A protein and the small-molecule ligand that binds it are described below.
Small molecule (SMILES): CC(=O)N[C@@H]1[C@@H](O)[C@H](O)[C@@H](CO)O[C@H]1O

Binding-site contacts:
Ligand atom O5 contacts residue ASN86 of chain 1.A at 2.4 Å (h-bond).
Ligand atom C3 contacts residue ASN86 of chain 1.A at 3.8 Å.
Ligand atom O7 contacts residue ASN86 of chain 1.A at 4.1 Å.
Ligand atom C7 contacts residue TYR84 of chain 1.A at 4.0 Å (hydrophobic).
Ligand atom N2 contacts residue ASN86 of chain 1.A at 2.9 Å (h-bond).
Ligand atom C8 contacts residue TYR84 of chain 1.A at 3.5 Å (hydrophobic).
Ligand atom C8 contacts residue TYR85 of chain 1.A at 4.0 Å (hydrophobic).
Ligand atom C2 contacts residue ASN86 of chain 1.A at 2.5 Å.
Ligand atom C1 contacts residue ASN86 of chain 1.A at 1.4 Å.
Ligand atom C7 contacts residue ASN86 of chain 1.A at 3.7 Å.
Ligand atom C5 contacts residue ASN86 of chain 1.A at 3.7 Å.
Ligand atom C4 contacts residue ASN86 of chain 1.A at 4.3 Å.
Ligand atom C8 contacts residue VAL139 of chain 1.A at 3.9 Å (hydrophobic).
Ligand atom N2 contacts residue TYR84 of chain 1.A at 3.5 Å (h-bond).

Sequence of chain 1.A:
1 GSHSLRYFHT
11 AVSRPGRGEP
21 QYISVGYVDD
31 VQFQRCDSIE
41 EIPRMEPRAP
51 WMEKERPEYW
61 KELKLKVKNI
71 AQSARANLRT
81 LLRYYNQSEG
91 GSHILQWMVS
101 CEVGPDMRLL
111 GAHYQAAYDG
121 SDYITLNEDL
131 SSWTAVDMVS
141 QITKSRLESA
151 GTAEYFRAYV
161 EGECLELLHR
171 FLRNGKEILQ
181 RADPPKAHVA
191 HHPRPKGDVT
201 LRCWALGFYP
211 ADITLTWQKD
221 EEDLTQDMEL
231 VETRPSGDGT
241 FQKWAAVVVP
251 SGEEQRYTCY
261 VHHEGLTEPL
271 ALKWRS